The small molecule below binds the protein below.
Small molecule (SMILES): NC1=N[C@@]2(c3ccc(F)cc3F)CO[C@@H](CF)C[C@H]2CS1

Sequence of chain 1.A:
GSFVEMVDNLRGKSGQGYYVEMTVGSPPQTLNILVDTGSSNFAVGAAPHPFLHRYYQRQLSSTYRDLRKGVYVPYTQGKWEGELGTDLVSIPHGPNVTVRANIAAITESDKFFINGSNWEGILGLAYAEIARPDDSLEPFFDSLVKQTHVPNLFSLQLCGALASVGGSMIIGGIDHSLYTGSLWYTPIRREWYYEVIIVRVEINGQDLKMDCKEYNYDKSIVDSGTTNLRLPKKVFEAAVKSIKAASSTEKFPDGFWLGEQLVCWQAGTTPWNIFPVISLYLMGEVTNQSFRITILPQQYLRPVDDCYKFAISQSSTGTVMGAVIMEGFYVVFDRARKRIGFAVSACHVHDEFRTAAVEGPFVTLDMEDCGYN

Binding-site contacts:
Ligand atom F2 contacts residue TYR87 of chain 1.A at 3.1 Å.
Ligand atom F1 contacts residue ILE126 of chain 1.A at 4.2 Å.
Ligand atom C1 contacts residue DMS1 of chain 1.H at 3.8 Å.
Ligand atom C2 contacts residue ILE134 of chain 1.A at 4.0 Å (hydrophobic).
Ligand atom C7 contacts residue ASP48 of chain 1.A at 3.6 Å.
Ligand atom C14 contacts residue TYR87 of chain 1.A at 4.2 Å (hydrophobic).
Ligand atom N2 contacts residue GLY246 of chain 1.A at 4.1 Å.
Ligand atom C1 contacts residue LEU46 of chain 1.A at 4.0 Å (hydrophobic).
Ligand atom O1 contacts residue ASP48 of chain 1.A at 3.9 Å.
Ligand atom F1 contacts residue LEU46 of chain 1.A at 3.9 Å.
Ligand atom N2 contacts residue GLY50 of chain 1.A at 3.8 Å.
Ligand atom S1 contacts residue THR247 of chain 1.A at 4.1 Å.
Ligand atom C11 contacts residue TYR87 of chain 1.A at 3.8 Å (hydrophobic).
Ligand atom C12 contacts residue TYR87 of chain 1.A at 4.2 Å (hydrophobic).
Ligand atom C1 contacts residue GLY246 of chain 1.A at 3.6 Å.
Ligand atom F2 contacts residue PHE124 of chain 1.A at 3.4 Å.
Ligand atom N2 contacts residue ASP244 of chain 1.A at 2.9 Å (salt-bridge).
Ligand atom F3 contacts residue ARG144 of chain 1.A at 3.9 Å.
Ligand atom C3 contacts residue ILE134 of chain 1.A at 4.0 Å (hydrophobic).
Ligand atom F1 contacts residue DMS1 of chain 1.H at 3.6 Å.
Ligand atom C10 contacts residue TYR87 of chain 1.A at 3.9 Å (hydrophobic).
Ligand atom N2 contacts residue THR247 of chain 1.A at 4.2 Å.
Ligand atom O1 contacts residue SER51 of chain 1.A at 3.5 Å.
Ligand atom C2 contacts residue GLY246 of chain 1.A at 3.6 Å.
Ligand atom F1 contacts residue TRP131 of chain 1.A at 3.4 Å.
Ligand atom C2 contacts residue ASP48 of chain 1.A at 4.0 Å.
Ligand atom N1 contacts residue ASP48 of chain 1.A at 2.7 Å (salt-bridge).
Ligand atom C8 contacts residue ILE134 of chain 1.A at 3.8 Å (hydrophobic).
Ligand atom C8 contacts residue SER51 of chain 1.A at 4.2 Å.
Ligand atom C4 contacts residue TYR87 of chain 1.A at 4.1 Å (hydrophobic).
Ligand atom N2 contacts residue ASP48 of chain 1.A at 2.9 Å (salt-bridge).
Ligand atom C8 contacts residue ASP48 of chain 1.A at 3.5 Å.
Ligand atom F3 contacts residue VAL85 of chain 1.A at 3.6 Å.
Ligand atom C4 contacts residue PHE124 of chain 1.A at 4.0 Å (hydrophobic).
Ligand atom C5 contacts residue PHE124 of chain 1.A at 4.0 Å (hydrophobic).
Ligand atom C13 contacts residue ASP48 of chain 1.A at 3.5 Å.
Ligand atom C13 contacts residue ASP244 of chain 1.A at 4.0 Å.
Ligand atom C3 contacts residue ASP48 of chain 1.A at 4.1 Å.
Ligand atom C9 contacts residue TYR87 of chain 1.A at 3.9 Å (hydrophobic).
Ligand atom S1 contacts residue ASP244 of chain 1.A at 4.2 Å.